Binding-site contacts:
Ligand atom C22 contacts residue TRP85 of chain 1.A at 3.5 Å (hydrophobic).
Ligand atom CL1 contacts residue THR24 of chain 1.A at 3.7 Å.
Ligand atom C4 contacts residue ARG179 of chain 2.A at 4.1 Å.
Ligand atom C16 contacts residue HIS106 of chain 1.A at 4.2 Å.
Ligand atom C20 contacts residue TRP85 of chain 1.A at 3.6 Å (hydrophobic).
Ligand atom C16 contacts residue VAL316 of chain 1.A at 3.7 Å (hydrophobic).
Ligand atom C14 contacts residue THR24 of chain 1.A at 3.9 Å.
Ligand atom CL1 contacts residue VAL316 of chain 1.A at 3.3 Å.
Ligand atom C21 contacts residue TRP85 of chain 1.A at 3.4 Å (hydrophobic).
Ligand atom C3 contacts residue ARG179 of chain 2.A at 3.6 Å.
Ligand atom O3 contacts residue VAL316 of chain 1.A at 3.1 Å (h-bond).
Ligand atom C18 contacts residue VAL316 of chain 1.A at 4.0 Å (hydrophobic).
Ligand atom O3 contacts residue GLY105 of chain 1.A at 4.2 Å.
Ligand atom C5 contacts residue ALA194 of chain 1.A at 4.0 Å (hydrophobic).
Ligand atom C4 contacts residue ALA194 of chain 1.A at 3.3 Å (hydrophobic).
Ligand atom O4 contacts residue TRP85 of chain 1.A at 3.8 Å.
Ligand atom C23 contacts residue TRP85 of chain 1.A at 4.0 Å (hydrophobic).
Ligand atom O2 contacts residue PO41 of chain 1.B at 3.4 Å (h-bond).
Ligand atom C24 contacts residue TRP85 of chain 1.A at 4.3 Å (hydrophobic).
Ligand atom C20 contacts residue GLU84 of chain 1.A at 4.4 Å.
Ligand atom C19 contacts residue TRP85 of chain 1.A at 4.0 Å (hydrophobic).
Ligand atom C23 contacts residue GLU84 of chain 1.A at 4.4 Å.
Ligand atom O3 contacts residue HIS106 of chain 1.A at 3.0 Å.
Ligand atom C3 contacts residue ALA194 of chain 1.A at 3.9 Å (hydrophobic).
Ligand atom O2 contacts residue ARG179 of chain 2.A at 4.4 Å.
Ligand atom C17 contacts residue VAL316 of chain 1.A at 3.6 Å (hydrophobic).
Ligand atom CL2 contacts residue TRP85 of chain 1.A at 3.4 Å.
Ligand atom C17 contacts residue GLY105 of chain 1.A at 3.9 Å.
Ligand atom C15 contacts residue THR24 of chain 1.A at 3.9 Å.
Ligand atom O3 contacts residue ASP103 of chain 1.A at 4.4 Å.
Ligand atom CL2 contacts residue GLU84 of chain 1.A at 3.0 Å.
Ligand atom C21 contacts residue GLU84 of chain 1.A at 3.4 Å.
Ligand atom C11 contacts residue TRP85 of chain 1.A at 4.5 Å (hydrophobic).
Ligand atom C17 contacts residue HIS106 of chain 1.A at 4.0 Å.
Ligand atom C15 contacts residue VAL316 of chain 1.A at 3.7 Å (hydrophobic).
Ligand atom C22 contacts residue GLU84 of chain 1.A at 3.3 Å.
Ligand atom C7 contacts residue GLU88 of chain 1.A at 3.3 Å.
Ligand atom O4 contacts residue GLU84 of chain 1.A at 2.9 Å (salt-bridge).
Ligand atom C8 contacts residue GLU88 of chain 1.A at 3.1 Å.
Ligand atom C9 contacts residue GLU88 of chain 1.A at 3.6 Å.

Sequence of chain 1.A:
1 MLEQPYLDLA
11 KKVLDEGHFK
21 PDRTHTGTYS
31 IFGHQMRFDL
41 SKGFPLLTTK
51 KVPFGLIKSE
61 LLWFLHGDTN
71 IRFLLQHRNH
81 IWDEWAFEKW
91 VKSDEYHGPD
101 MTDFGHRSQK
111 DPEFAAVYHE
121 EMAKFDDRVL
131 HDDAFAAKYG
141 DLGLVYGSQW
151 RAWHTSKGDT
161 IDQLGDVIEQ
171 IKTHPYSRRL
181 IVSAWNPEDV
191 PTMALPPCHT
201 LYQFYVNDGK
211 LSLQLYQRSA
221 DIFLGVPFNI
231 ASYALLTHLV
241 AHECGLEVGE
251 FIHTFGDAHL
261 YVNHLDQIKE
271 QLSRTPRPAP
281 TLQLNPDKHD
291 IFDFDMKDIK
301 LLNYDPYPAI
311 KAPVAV

A small-molecule ligand and the protein it binds are described below.
Small molecule (SMILES): O=C1OC(c2ccc(O)c(Cl)c2)(c2ccc(O)c(Cl)c2)c2cccc3cccc1c23

Sequence of chain 2.A:
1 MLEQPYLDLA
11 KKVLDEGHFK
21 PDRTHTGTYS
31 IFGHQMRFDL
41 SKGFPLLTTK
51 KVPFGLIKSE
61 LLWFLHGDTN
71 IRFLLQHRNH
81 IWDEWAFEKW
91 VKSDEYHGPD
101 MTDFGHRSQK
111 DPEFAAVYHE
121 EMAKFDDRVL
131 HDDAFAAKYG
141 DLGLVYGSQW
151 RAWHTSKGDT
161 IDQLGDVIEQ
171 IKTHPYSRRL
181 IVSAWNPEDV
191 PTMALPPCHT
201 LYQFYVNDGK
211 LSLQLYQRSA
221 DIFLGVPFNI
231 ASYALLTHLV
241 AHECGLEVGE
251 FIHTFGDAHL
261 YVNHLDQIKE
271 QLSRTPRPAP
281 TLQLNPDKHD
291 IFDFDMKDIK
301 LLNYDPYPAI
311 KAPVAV